A small-molecule ligand and the protein it binds are described below.
Small molecule (SMILES): CC(=O)N[C@@H]1[C@@H](O)[C@H](O)[C@@H](CO)O[C@H]1O

Sequence of chain 52.A:
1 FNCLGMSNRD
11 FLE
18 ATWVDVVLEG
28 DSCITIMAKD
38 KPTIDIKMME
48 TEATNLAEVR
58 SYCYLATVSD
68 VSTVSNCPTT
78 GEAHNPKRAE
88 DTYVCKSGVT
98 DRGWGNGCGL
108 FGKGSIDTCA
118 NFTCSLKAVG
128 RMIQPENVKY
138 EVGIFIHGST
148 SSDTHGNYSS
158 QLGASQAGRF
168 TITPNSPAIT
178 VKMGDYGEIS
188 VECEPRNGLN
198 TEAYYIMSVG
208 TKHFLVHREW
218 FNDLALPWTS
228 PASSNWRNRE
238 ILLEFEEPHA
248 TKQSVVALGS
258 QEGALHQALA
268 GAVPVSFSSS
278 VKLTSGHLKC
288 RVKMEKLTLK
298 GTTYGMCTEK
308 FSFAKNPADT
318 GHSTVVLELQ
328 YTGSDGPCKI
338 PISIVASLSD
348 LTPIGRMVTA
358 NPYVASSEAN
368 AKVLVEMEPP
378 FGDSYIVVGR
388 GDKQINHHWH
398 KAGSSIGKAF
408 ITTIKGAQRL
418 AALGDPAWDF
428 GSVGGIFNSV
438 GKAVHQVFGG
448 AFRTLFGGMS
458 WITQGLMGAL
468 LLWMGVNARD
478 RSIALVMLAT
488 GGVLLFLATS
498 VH

Binding-site contacts:
Ligand atom C7 contacts residue ASN154 of chain 52.A at 3.5 Å.
Ligand atom C1 contacts residue SER156 of chain 52.A at 4.3 Å.
Ligand atom C8 contacts residue ASN154 of chain 52.A at 4.2 Å.
Ligand atom C5 contacts residue ASN154 of chain 52.A at 3.7 Å.
Ligand atom C2 contacts residue ASN154 of chain 52.A at 2.5 Å.
Ligand atom C1 contacts residue ASN154 of chain 52.A at 1.4 Å.
Ligand atom C4 contacts residue ASN154 of chain 52.A at 4.2 Å.
Ligand atom O5 contacts residue ASN154 of chain 52.A at 2.4 Å (h-bond).
Ligand atom N2 contacts residue ASN154 of chain 52.A at 2.9 Å (h-bond).
Ligand atom O7 contacts residue ASN154 of chain 52.A at 3.8 Å.
Ligand atom C3 contacts residue ASN154 of chain 52.A at 3.8 Å.